Sequence of chain 1.B:
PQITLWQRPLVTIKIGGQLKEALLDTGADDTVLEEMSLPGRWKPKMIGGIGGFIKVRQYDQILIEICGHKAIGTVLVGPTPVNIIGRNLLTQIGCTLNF

Binding-site contacts:
Ligand atom C6 contacts residue GLY48 of chain 1.B at 3.6 Å.
Ligand atom O5 contacts residue GLY49 of chain 1.B at 3.0 Å.
Ligand atom CEE contacts residue VAL82 of chain 1.A at 3.5 Å (hydrophobic).
Ligand atom CB4 contacts residue GLY27 of chain 1.B at 3.4 Å.
Ligand atom O3' contacts residue GLY27 of chain 1.B at 3.4 Å (h-bond).
Ligand atom O3 contacts residue ASP25 of chain 1.A at 2.9 Å (salt-bridge).
Ligand atom CEO contacts residue ILE50 of chain 1.B at 3.5 Å (hydrophobic).
Ligand atom CDE contacts residue GLY27 of chain 1.B at 3.8 Å.
Ligand atom CED contacts residue VAL82 of chain 1.B at 3.7 Å (hydrophobic).
Ligand atom O2 contacts residue GLY49 of chain 1.A at 3.2 Å.
Ligand atom O6 contacts residue ASP29 of chain 1.B at 3.2 Å (salt-bridge).
Ligand atom CG6 contacts residue GLY48 of chain 1.B at 3.4 Å.
Ligand atom OA1 contacts residue GLY48 of chain 1.A at 2.8 Å (h-bond).
Ligand atom CZ4 contacts residue VAL82 of chain 1.A at 3.7 Å (hydrophobic).
Ligand atom CZ4 contacts residue PRO81 of chain 1.A at 3.5 Å (hydrophobic).
Ligand atom C1 contacts residue GLY48 of chain 1.A at 3.4 Å.
Ligand atom N3 contacts residue GLY27 of chain 1.A at 3.2 Å (h-bond).
Ligand atom O1 contacts residue GLY27 of chain 1.A at 3.7 Å.
Ligand atom O5 contacts residue GLY48 of chain 1.B at 3.7 Å.
Ligand atom OA6 contacts residue GLY48 of chain 1.B at 3.5 Å (h-bond).
Ligand atom CB6 contacts residue GLY48 of chain 1.B at 3.0 Å.
Ligand atom O6 contacts residue GLY27 of chain 1.B at 3.6 Å.
Ligand atom CEN contacts residue GLY49 of chain 1.A at 3.7 Å.
Ligand atom CGG contacts residue ILE47 of chain 1.B at 3.7 Å (hydrophobic).
Ligand atom CDO contacts residue ILE50 of chain 1.B at 3.5 Å (hydrophobic).
Ligand atom O3 contacts residue GLY27 of chain 1.A at 3.5 Å (h-bond).
Ligand atom O2 contacts residue ILE50 of chain 1.B at 3.6 Å.
Ligand atom CGL contacts residue ILE84 of chain 1.A at 3.4 Å (hydrophobic).
Ligand atom CDO contacts residue ILE84 of chain 1.A at 3.7 Å (hydrophobic).
Ligand atom O1 contacts residue ASP29 of chain 1.A at 3.4 Å (salt-bridge).
Ligand atom N2 contacts residue GLY48 of chain 1.A at 3.0 Å (h-bond).
Ligand atom CA4 contacts residue GLY27 of chain 1.B at 3.7 Å.
Ligand atom N4 contacts residue GLY27 of chain 1.B at 3.1 Å (h-bond).
Ligand atom O3' contacts residue ASP25 of chain 1.B at 2.7 Å (salt-bridge).
Ligand atom CZ6 contacts residue PRO81 of chain 1.A at 3.8 Å (hydrophobic).
Ligand atom CDQ contacts residue GLY48 of chain 1.B at 3.2 Å.
Ligand atom CDD contacts residue GLY27 of chain 1.A at 3.5 Å.
Ligand atom N5 contacts residue GLY48 of chain 1.B at 2.9 Å (h-bond).
Ligand atom CB5 contacts residue ILE50 of chain 1.A at 3.7 Å (hydrophobic).
Ligand atom CDB contacts residue GLY48 of chain 1.A at 3.1 Å.

This protein binds this small molecule.
Small molecule (SMILES): CC(C)[C@H](NC(=O)OCc1ccccc1)C(=O)N[C@@H](Cc1ccccc1)P(=O)(O)[C@H](Cc1ccccc1)NC(=O)[C@@H](NC(=O)OCc1ccccc1)C(C)C

Sequence of chain 1.A:
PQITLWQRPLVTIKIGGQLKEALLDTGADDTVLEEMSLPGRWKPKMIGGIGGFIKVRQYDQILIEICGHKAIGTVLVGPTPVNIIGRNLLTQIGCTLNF